The protein below binds the small molecule below.
Small molecule (SMILES): O=C(O)c1c(CCCOc2cccc3ccccc23)c2cccc3c2n1CCC3

Sequence of chain 1.F:
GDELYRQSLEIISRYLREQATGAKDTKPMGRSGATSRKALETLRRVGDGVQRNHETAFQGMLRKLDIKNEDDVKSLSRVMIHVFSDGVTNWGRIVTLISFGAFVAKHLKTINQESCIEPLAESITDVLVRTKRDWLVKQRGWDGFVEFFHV

Binding-site contacts:
Ligand atom CAF contacts residue VAL79 of chain 1.F at 3.8 Å (hydrophobic).
Ligand atom CAM contacts residue LEU97 of chain 1.F at 3.7 Å (hydrophobic).
Ligand atom CAM contacts residue PHE84 of chain 1.F at 3.6 Å (hydrophobic).
Ligand atom CAK contacts residue PHE100 of chain 1.F at 3.5 Å (hydrophobic).
Ligand atom OAA contacts residue ARG93 of chain 1.F at 2.6 Å (salt-bridge).
Ligand atom NBC contacts residue VAL83 of chain 1.F at 3.6 Å.
Ligand atom CAJ contacts residue LEU65 of chain 1.F at 3.7 Å (hydrophobic).
Ligand atom CBB contacts residue THR96 of chain 1.F at 3.7 Å.
Ligand atom OAB contacts residue ARG93 of chain 1.F at 2.9 Å (salt-bridge).
Ligand atom CAD contacts residue GLY101 of chain 1.F at 3.4 Å.
Ligand atom CAY contacts residue PHE100 of chain 1.F at 3.4 Å (hydrophobic).
Ligand atom CBA contacts residue THR96 of chain 1.F at 3.5 Å.
Ligand atom CAD contacts residue PHE100 of chain 1.F at 3.8 Å (hydrophobic).
Ligand atom CAK contacts residue LEU97 of chain 1.F at 3.4 Å (hydrophobic).
Ligand atom CAE contacts residue PHE100 of chain 1.F at 3.5 Å (hydrophobic).
Ligand atom CAX contacts residue THR96 of chain 1.F at 3.6 Å.
Ligand atom CAO contacts residue MET80 of chain 1.F at 3.4 Å (hydrophobic).
Ligand atom CAZ contacts residue MET80 of chain 1.F at 3.4 Å (hydrophobic).
Ligand atom CAH contacts residue MET80 of chain 1.F at 3.8 Å (hydrophobic).
Ligand atom CAT contacts residue ARG93 of chain 1.F at 3.3 Å.
Ligand atom CAY contacts residue MET80 of chain 1.F at 3.4 Å (hydrophobic).
Ligand atom CAQ contacts residue LEU97 of chain 1.F at 3.6 Å (hydrophobic).
Ligand atom CAG contacts residue PHE58 of chain 1.F at 3.7 Å (hydrophobic).
Ligand atom CAC contacts residue GLY101 of chain 1.F at 3.5 Å.
Ligand atom CAJ contacts residue PHE100 of chain 1.F at 3.7 Å (hydrophobic).
Ligand atom CAV contacts residue MET80 of chain 1.F at 3.7 Å (hydrophobic).
Ligand atom CAW contacts residue THR96 of chain 1.F at 3.5 Å.
Ligand atom CAJ contacts residue MET80 of chain 1.F at 3.6 Å (hydrophobic).
Ligand atom CAE contacts residue PHE58 of chain 1.F at 3.7 Å (hydrophobic).
Ligand atom CAL contacts residue PHE100 of chain 1.F at 3.6 Å (hydrophobic).
Ligand atom NBC contacts residue THR96 of chain 1.F at 3.7 Å.
Ligand atom OAA contacts residue VAL83 of chain 1.F at 3.3 Å.
Ligand atom CAT contacts residue VAL83 of chain 1.F at 3.6 Å (hydrophobic).
Ligand atom OAA contacts residue PHE84 of chain 1.F at 3.6 Å.
Ligand atom CAX contacts residue VAL83 of chain 1.F at 3.4 Å (hydrophobic).
Ligand atom CAD contacts residue LEU97 of chain 1.F at 3.2 Å (hydrophobic).
Ligand atom CAZ contacts residue PHE100 of chain 1.F at 3.3 Å (hydrophobic).
Ligand atom CAI contacts residue PHE100 of chain 1.F at 3.7 Å (hydrophobic).
Ligand atom CAE contacts residue MET61 of chain 1.F at 3.7 Å (hydrophobic).
Ligand atom CAG contacts residue MET61 of chain 1.F at 3.7 Å (hydrophobic).